Sequence of chain 1.C:
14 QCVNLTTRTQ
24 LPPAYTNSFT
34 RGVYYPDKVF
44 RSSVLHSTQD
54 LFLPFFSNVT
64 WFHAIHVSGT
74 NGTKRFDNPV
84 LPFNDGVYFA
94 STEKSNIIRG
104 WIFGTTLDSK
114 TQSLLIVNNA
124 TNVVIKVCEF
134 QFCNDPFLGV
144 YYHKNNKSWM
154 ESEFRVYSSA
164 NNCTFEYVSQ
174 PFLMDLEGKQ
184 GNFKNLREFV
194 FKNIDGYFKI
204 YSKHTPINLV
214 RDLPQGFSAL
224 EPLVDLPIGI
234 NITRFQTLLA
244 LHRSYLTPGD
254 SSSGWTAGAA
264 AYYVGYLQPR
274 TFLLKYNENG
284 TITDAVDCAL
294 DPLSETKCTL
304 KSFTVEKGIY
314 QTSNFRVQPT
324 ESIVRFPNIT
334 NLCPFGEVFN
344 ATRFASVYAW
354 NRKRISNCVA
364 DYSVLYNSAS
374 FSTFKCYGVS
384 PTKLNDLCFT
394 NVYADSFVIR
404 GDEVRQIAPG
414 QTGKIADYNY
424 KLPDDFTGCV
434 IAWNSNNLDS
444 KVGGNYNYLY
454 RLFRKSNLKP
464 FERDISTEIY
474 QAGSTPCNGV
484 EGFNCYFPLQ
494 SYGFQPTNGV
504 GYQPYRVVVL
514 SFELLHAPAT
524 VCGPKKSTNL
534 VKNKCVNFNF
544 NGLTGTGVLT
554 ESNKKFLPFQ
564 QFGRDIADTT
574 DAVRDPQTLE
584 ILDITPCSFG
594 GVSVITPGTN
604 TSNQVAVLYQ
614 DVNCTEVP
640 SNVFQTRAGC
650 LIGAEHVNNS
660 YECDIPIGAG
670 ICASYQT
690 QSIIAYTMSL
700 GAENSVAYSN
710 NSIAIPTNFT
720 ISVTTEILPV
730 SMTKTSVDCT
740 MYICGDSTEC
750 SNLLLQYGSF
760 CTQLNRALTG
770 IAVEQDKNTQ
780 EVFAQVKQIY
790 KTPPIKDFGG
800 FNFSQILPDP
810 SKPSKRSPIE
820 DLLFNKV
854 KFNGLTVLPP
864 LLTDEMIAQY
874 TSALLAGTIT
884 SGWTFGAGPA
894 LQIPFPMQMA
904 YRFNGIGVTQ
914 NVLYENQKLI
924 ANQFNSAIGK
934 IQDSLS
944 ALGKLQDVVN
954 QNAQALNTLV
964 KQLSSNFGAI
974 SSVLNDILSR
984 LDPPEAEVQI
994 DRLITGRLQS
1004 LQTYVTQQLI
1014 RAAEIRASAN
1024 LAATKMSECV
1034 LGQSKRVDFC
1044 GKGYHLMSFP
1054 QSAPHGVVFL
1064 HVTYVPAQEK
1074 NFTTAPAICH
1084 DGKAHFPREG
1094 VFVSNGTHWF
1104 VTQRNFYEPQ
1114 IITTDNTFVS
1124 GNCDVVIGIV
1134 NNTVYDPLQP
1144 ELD

Binding-site contacts:
Ligand atom C2 contacts residue ASN234 of chain 1.C at 2.5 Å.
Ligand atom C4 contacts residue ASN234 of chain 1.C at 4.3 Å.
Ligand atom C3 contacts residue ASN234 of chain 1.C at 3.8 Å.
Ligand atom O7 contacts residue ASN234 of chain 1.C at 3.7 Å.
Ligand atom C1 contacts residue ASN234 of chain 1.C at 1.4 Å.
Ligand atom O5 contacts residue THR108 of chain 1.C at 3.4 Å.
Ligand atom C7 contacts residue ASN234 of chain 1.C at 3.5 Å.
Ligand atom C6 contacts residue THR108 of chain 1.C at 3.7 Å.
Ligand atom C5 contacts residue THR108 of chain 1.C at 4.1 Å.
Ligand atom O5 contacts residue ASN234 of chain 1.C at 2.4 Å (h-bond).
Ligand atom C5 contacts residue ASN234 of chain 1.C at 3.7 Å.
Ligand atom C1 contacts residue THR108 of chain 1.C at 4.3 Å.
Ligand atom O6 contacts residue THR108 of chain 1.C at 4.5 Å.
Ligand atom N2 contacts residue ASN234 of chain 1.C at 2.9 Å (h-bond).

A protein and the small-molecule ligand that binds it are described below.
Small molecule (SMILES): CC(=O)N[C@H]1[C@H](O[C@H]2[C@H](O)[C@@H](NC(C)=O)CO[C@@H]2CO)O[C@H](CO)[C@@H](O)[C@@H]1O